This small molecule binds to this protein.
Small molecule (SMILES): [C][C]([C])c1[c][c]c(-c2[c]c([N]C(=O)CNC(=O)C(CN)NC(=O)COCCOCCOCCOCCOCCOCCOCCOCCOCCOCCOCCOCCOCCOCCOCCOCCOCCC(=O)NC(CN)C(=O)NCCC(=O)Nc3cc(-c4ccc(C)c(NS(C)(=O)=O)c4)nn4c(C)nnc34)c3nnc([C])n3n2)[c]c1[N]S([C])(=O)=O

Binding-site contacts:
Ligand atom C5 contacts residue TYR231 of chain 1.A at 3.8 Å (hydrophobic).
Ligand atom C3 contacts residue VAL179 of chain 1.A at 3.8 Å (hydrophobic).
Ligand atom C12 contacts residue PRO169 of chain 1.A at 3.9 Å (hydrophobic).
Ligand atom N3 contacts residue ASN225 of chain 1.A at 2.8 Å (h-bond).
Ligand atom C1 contacts residue ASN225 of chain 1.A at 3.9 Å.
Ligand atom C4 contacts residue TYR231 of chain 1.A at 3.6 Å (hydrophobic).
Ligand atom O1 contacts residue PRO169 of chain 1.A at 3.7 Å.
Ligand atom C9 contacts residue PHE178 of chain 1.A at 4.0 Å (hydrophobic).
Ligand atom N4 contacts residue TYR231 of chain 1.A at 4.0 Å.
Ligand atom C6 contacts residue VAL174 of chain 1.A at 3.7 Å (hydrophobic).
Ligand atom C7 contacts residue VAL179 of chain 1.A at 3.5 Å (hydrophobic).
Ligand atom C3 contacts residue TYR231 of chain 1.A at 3.4 Å (hydrophobic).
Ligand atom C contacts residue TYR231 of chain 1.A at 3.7 Å (hydrophobic).
Ligand atom C2 contacts residue TYR231 of chain 1.A at 3.2 Å (hydrophobic).
Ligand atom S contacts residue ASN175 of chain 1.A at 4.0 Å.
Ligand atom C contacts residue ASN225 of chain 1.A at 3.4 Å.
Ligand atom C15 contacts residue ASN225 of chain 1.A at 2.9 Å.
Ligand atom N3 contacts residue TYR231 of chain 1.A at 3.8 Å.
Ligand atom O2 contacts residue ASN175 of chain 1.A at 2.9 Å (h-bond).
Ligand atom N1 contacts residue TYR231 of chain 1.A at 3.4 Å.
Ligand atom C7 contacts residue TYR231 of chain 1.A at 3.7 Å (hydrophobic).
Ligand atom O1 contacts residue HIS172 of chain 1.A at 3.9 Å.
Ligand atom N contacts residue TYR231 of chain 1.A at 3.5 Å.
Ligand atom C6 contacts residue PRO169 of chain 1.A at 3.6 Å (hydrophobic).
Ligand atom C6 contacts residue PHE170 of chain 1.A at 3.5 Å (hydrophobic).
Ligand atom N contacts residue TYR224 of chain 1.A at 3.8 Å.
Ligand atom C2 contacts residue VAL179 of chain 1.A at 3.6 Å (hydrophobic).
Ligand atom C4 contacts residue ASN225 of chain 1.A at 3.8 Å.
Ligand atom O1 contacts residue PRO173 of chain 1.A at 3.5 Å (h-bond).
Ligand atom C8 contacts residue VAL179 of chain 1.A at 3.4 Å (hydrophobic).
Ligand atom N2 contacts residue TYR231 of chain 1.A at 3.4 Å.
Ligand atom C5 contacts residue VAL174 of chain 1.A at 3.9 Å (hydrophobic).
Ligand atom C15 contacts residue TYR231 of chain 1.A at 4.0 Å (hydrophobic).
Ligand atom N contacts residue ASN225 of chain 1.A at 2.8 Å (h-bond).
Ligand atom O2 contacts residue VAL174 of chain 1.A at 3.9 Å.
Ligand atom C contacts residue TYR224 of chain 1.A at 4.0 Å (hydrophobic).
Ligand atom C8 contacts residue TYR231 of chain 1.A at 3.6 Å (hydrophobic).
Ligand atom N4 contacts residue ASN225 of chain 1.A at 3.5 Å (h-bond).
Ligand atom C14 contacts residue PHE178 of chain 1.A at 4.0 Å (hydrophobic).
Ligand atom C1 contacts residue TYR231 of chain 1.A at 3.4 Å (hydrophobic).

Sequence of chain 1.A:
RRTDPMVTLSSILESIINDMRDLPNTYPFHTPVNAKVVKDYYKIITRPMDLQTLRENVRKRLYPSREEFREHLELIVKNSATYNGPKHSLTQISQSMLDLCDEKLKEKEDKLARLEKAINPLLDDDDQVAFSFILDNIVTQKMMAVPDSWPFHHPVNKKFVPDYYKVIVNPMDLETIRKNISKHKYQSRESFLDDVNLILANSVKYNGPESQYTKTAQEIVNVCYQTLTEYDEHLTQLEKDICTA